Sequence of chain 2.A:
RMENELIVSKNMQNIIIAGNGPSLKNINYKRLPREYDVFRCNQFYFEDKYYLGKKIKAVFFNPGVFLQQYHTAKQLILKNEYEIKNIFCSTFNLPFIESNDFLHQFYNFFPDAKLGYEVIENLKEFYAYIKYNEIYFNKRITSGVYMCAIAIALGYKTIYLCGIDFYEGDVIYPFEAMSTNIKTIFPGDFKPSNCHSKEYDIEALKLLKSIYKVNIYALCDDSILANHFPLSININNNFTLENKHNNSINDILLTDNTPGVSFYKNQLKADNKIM

Binding-site contacts:
Ligand atom O2 contacts residue ILE171 of chain 2.A at 3.5 Å.
Ligand atom O4A contacts residue PRO201 of chain 2.A at 2.9 Å.
Ligand atom O1A contacts residue TYR174 of chain 2.A at 2.9 Å (h-bond).
Ligand atom O7A contacts residue ASN69 of chain 2.A at 3.3 Å (h-bond).
Ligand atom F3A contacts residue EDO1 of chain 2.K at 3.2 Å.
Ligand atom O9A contacts residue GLN50 of chain 2.A at 2.6 Å (h-bond).
Ligand atom O2 contacts residue ASP172 of chain 2.A at 2.8 Å (salt-bridge).
Ligand atom O3' contacts residue THR149 of chain 2.A at 3.3 Å.
Ligand atom C3A contacts residue TYR174 of chain 2.A at 3.3 Å (hydrophobic).
Ligand atom O4' contacts residue GLY26 of chain 2.A at 3.2 Å.
Ligand atom OBA contacts residue SER150 of chain 2.A at 2.9 Å (h-bond).
Ligand atom C5' contacts residue CYS48 of chain 2.A at 3.4 Å (hydrophobic).
Ligand atom O8A contacts residue GLN50 of chain 2.A at 2.9 Å (h-bond).
Ligand atom O6A contacts residue ASN49 of chain 2.A at 3.4 Å (h-bond).
Ligand atom OBA contacts residue THR149 of chain 2.A at 3.5 Å.
Ligand atom C4A contacts residue TYR174 of chain 2.A at 3.5 Å (hydrophobic).
Ligand atom OAA contacts residue ASN49 of chain 2.A at 3.0 Å (h-bond).
Ligand atom O3' contacts residue SER150 of chain 2.A at 2.8 Å (h-bond).
Ligand atom O3' contacts residue GLY151 of chain 2.A at 3.1 Å (h-bond).
Ligand atom O2' contacts residue THR149 of chain 2.A at 3.1 Å (h-bond).
Ligand atom C1A contacts residue SER150 of chain 2.A at 3.1 Å.
Ligand atom F3A contacts residue HIS205 of chain 2.A at 3.2 Å.
Ligand atom O4' contacts residue ASN27 of chain 2.A at 3.1 Å (h-bond).
Ligand atom O9A contacts residue VAL72 of chain 2.A at 3.5 Å.
Ligand atom C5 contacts residue GLY28 of chain 2.A at 3.4 Å.
Ligand atom N3 contacts residue PHE173 of chain 2.A at 3.2 Å (h-bond).
Ligand atom O3A contacts residue ASN49 of chain 2.A at 3.0 Å (h-bond).
Ligand atom O8A contacts residue PHE199 of chain 2.A at 3.4 Å.
Ligand atom O2A contacts residue TYR174 of chain 2.A at 2.5 Å (h-bond).
Ligand atom OAA contacts residue SER150 of chain 2.A at 2.4 Å (h-bond).
Ligand atom C3' contacts residue TYR174 of chain 2.A at 3.5 Å (hydrophobic).
Ligand atom OAA contacts residue ASN69 of chain 2.A at 3.1 Å (h-bond).
Ligand atom O2A contacts residue TYR180 of chain 2.A at 2.5 Å (h-bond).
Ligand atom PA contacts residue TYR174 of chain 2.A at 3.2 Å.
Ligand atom C6 contacts residue GLY28 of chain 2.A at 3.5 Å.
Ligand atom N4 contacts residue ILE179 of chain 2.A at 2.7 Å (h-bond).
Ligand atom N3 contacts residue ASP172 of chain 2.A at 3.3 Å (salt-bridge).
Ligand atom N3 contacts residue TYR174 of chain 2.A at 3.2 Å (h-bond).
Ligand atom O2 contacts residue PHE173 of chain 2.A at 3.0 Å (h-bond).
Ligand atom C2 contacts residue ASP172 of chain 2.A at 3.3 Å.

The protein below binds the small molecule below.
Small molecule (SMILES): CC(=O)N[C@@H]1[C@@H](O)[C@@H](F)C(O[P](=O)(O)OC[C@H]2O[C@@H](n3ccc(N)nc3=O)[C@H](O)[C@@H]2O)(C(=O)O)O[C@H]1[C@H](O)[C@H](O)CO